Sequence of chain 1.D:
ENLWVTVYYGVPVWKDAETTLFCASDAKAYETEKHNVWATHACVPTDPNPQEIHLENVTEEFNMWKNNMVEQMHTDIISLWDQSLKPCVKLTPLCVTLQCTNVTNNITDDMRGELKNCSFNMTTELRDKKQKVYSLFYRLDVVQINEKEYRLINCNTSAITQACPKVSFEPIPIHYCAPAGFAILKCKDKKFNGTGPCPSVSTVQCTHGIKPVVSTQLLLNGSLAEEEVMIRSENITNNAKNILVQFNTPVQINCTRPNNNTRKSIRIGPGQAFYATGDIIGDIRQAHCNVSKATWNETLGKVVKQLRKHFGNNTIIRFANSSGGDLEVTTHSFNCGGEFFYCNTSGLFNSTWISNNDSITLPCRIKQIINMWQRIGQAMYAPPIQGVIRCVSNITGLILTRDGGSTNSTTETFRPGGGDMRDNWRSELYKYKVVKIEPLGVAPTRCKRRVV

The small molecule below binds the protein below.
Small molecule (SMILES): CC(=O)N[C@@H]1[C@@H](O)[C@H](O)[C@@H](CO)O[C@H]1O

Binding-site contacts:
Ligand atom C7 contacts residue ASN361 of chain 1.D at 4.2 Å.
Ligand atom N2 contacts residue ASN361 of chain 1.D at 3.0 Å (h-bond).
Ligand atom C7 contacts residue NAG2 of chain 1.PA at 4.2 Å.
Ligand atom O7 contacts residue NAG2 of chain 1.PA at 3.1 Å.
Ligand atom C2 contacts residue ASN361 of chain 1.D at 2.5 Å.
Ligand atom C4 contacts residue ASN361 of chain 1.D at 4.2 Å.
Ligand atom C1 contacts residue ASN361 of chain 1.D at 1.4 Å.
Ligand atom C5 contacts residue ASN361 of chain 1.D at 3.6 Å.
Ligand atom C3 contacts residue ASN361 of chain 1.D at 3.8 Å.
Ligand atom O5 contacts residue ASN361 of chain 1.D at 2.3 Å (h-bond).